This small molecule binds to this protein.
Small molecule (SMILES): CC(=O)N[C@H]1[C@H](O[C@H]2[C@H](O)[C@@H](NC(C)=O)CO[C@@H]2CO)O[C@H](CO)[C@@H](O)[C@@H]1O

Sequence of chain 1.A:
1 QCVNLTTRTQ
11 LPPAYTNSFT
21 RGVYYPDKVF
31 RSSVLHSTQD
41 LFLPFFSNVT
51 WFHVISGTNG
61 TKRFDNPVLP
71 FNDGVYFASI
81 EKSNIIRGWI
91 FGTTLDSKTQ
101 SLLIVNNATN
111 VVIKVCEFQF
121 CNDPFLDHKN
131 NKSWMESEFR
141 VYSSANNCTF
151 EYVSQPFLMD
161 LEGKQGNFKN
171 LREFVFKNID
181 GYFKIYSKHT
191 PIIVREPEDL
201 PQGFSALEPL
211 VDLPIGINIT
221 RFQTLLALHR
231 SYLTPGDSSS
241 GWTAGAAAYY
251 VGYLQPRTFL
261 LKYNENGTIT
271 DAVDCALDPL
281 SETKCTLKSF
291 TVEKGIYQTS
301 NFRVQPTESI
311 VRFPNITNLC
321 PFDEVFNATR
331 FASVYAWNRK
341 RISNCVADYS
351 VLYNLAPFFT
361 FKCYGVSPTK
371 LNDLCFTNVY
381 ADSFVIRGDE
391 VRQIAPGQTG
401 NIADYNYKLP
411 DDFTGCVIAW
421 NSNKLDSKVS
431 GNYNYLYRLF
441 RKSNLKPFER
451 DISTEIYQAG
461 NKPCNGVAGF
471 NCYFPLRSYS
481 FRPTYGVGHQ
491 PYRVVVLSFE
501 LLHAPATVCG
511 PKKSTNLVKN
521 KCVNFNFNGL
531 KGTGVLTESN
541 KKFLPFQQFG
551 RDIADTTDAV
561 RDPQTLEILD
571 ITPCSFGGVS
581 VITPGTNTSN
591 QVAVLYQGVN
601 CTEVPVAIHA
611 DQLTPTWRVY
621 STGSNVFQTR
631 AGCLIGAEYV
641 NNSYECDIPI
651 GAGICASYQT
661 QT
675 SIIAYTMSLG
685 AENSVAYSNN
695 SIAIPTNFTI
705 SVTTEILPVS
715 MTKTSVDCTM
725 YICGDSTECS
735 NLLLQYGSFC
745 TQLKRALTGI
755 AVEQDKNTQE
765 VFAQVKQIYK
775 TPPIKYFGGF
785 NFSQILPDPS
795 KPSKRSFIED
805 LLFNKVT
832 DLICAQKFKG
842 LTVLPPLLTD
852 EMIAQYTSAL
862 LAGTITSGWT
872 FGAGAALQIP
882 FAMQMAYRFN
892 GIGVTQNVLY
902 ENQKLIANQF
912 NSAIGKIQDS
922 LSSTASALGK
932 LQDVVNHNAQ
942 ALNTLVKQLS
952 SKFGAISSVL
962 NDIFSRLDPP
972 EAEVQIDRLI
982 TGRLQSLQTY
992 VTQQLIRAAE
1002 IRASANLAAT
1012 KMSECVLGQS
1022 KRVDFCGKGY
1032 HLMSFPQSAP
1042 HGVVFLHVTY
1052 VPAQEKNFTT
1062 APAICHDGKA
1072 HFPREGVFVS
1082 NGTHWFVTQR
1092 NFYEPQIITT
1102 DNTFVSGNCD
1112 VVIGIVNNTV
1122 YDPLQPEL

Binding-site contacts:
Ligand atom N2 contacts residue ALA690 of chain 1.A at 4.1 Å.
Ligand atom C8 contacts residue LYS1057 of chain 1.A at 4.3 Å.
Ligand atom C7 contacts residue ALA690 of chain 1.A at 3.6 Å (hydrophobic).
Ligand atom C4 contacts residue ASN1058 of chain 1.A at 4.2 Å.
Ligand atom O7 contacts residue ASN1058 of chain 1.A at 3.2 Å (h-bond).
Ligand atom C3 contacts residue ASN1058 of chain 1.A at 3.8 Å.
Ligand atom N2 contacts residue ASN1058 of chain 1.A at 2.8 Å (h-bond).
Ligand atom C4 contacts residue ALA690 of chain 1.A at 4.0 Å (hydrophobic).
Ligand atom C8 contacts residue ASN1058 of chain 1.A at 4.3 Å.
Ligand atom C8 contacts residue GLU1056 of chain 1.A at 4.5 Å.
Ligand atom O7 contacts residue SER688 of chain 1.A at 3.8 Å.
Ligand atom C7 contacts residue ASN1058 of chain 1.A at 3.2 Å.
Ligand atom C5 contacts residue ALA690 of chain 1.A at 4.2 Å (hydrophobic).
Ligand atom C3 contacts residue ALA690 of chain 1.A at 3.9 Å (hydrophobic).
Ligand atom C8 contacts residue ALA690 of chain 1.A at 4.1 Å (hydrophobic).
Ligand atom C1 contacts residue GLN879 of chain 1.B at 4.2 Å.
Ligand atom O5 contacts residue ASN1058 of chain 1.A at 2.4 Å (h-bond).
Ligand atom O7 contacts residue ALA690 of chain 1.A at 3.5 Å.
Ligand atom O7 contacts residue VAL689 of chain 1.A at 4.2 Å.
Ligand atom C2 contacts residue ASN1058 of chain 1.A at 2.4 Å.
Ligand atom O3 contacts residue ALA690 of chain 1.A at 4.5 Å.
Ligand atom C5 contacts residue ASN1058 of chain 1.A at 3.7 Å.
Ligand atom C1 contacts residue ASN1058 of chain 1.A at 1.4 Å.
Ligand atom O4 contacts residue ALA690 of chain 1.A at 3.3 Å.
Ligand atom C1 contacts residue ALA690 of chain 1.A at 4.5 Å (hydrophobic).
Ligand atom C2 contacts residue ALA690 of chain 1.A at 4.4 Å (hydrophobic).

Sequence of chain 1.B:
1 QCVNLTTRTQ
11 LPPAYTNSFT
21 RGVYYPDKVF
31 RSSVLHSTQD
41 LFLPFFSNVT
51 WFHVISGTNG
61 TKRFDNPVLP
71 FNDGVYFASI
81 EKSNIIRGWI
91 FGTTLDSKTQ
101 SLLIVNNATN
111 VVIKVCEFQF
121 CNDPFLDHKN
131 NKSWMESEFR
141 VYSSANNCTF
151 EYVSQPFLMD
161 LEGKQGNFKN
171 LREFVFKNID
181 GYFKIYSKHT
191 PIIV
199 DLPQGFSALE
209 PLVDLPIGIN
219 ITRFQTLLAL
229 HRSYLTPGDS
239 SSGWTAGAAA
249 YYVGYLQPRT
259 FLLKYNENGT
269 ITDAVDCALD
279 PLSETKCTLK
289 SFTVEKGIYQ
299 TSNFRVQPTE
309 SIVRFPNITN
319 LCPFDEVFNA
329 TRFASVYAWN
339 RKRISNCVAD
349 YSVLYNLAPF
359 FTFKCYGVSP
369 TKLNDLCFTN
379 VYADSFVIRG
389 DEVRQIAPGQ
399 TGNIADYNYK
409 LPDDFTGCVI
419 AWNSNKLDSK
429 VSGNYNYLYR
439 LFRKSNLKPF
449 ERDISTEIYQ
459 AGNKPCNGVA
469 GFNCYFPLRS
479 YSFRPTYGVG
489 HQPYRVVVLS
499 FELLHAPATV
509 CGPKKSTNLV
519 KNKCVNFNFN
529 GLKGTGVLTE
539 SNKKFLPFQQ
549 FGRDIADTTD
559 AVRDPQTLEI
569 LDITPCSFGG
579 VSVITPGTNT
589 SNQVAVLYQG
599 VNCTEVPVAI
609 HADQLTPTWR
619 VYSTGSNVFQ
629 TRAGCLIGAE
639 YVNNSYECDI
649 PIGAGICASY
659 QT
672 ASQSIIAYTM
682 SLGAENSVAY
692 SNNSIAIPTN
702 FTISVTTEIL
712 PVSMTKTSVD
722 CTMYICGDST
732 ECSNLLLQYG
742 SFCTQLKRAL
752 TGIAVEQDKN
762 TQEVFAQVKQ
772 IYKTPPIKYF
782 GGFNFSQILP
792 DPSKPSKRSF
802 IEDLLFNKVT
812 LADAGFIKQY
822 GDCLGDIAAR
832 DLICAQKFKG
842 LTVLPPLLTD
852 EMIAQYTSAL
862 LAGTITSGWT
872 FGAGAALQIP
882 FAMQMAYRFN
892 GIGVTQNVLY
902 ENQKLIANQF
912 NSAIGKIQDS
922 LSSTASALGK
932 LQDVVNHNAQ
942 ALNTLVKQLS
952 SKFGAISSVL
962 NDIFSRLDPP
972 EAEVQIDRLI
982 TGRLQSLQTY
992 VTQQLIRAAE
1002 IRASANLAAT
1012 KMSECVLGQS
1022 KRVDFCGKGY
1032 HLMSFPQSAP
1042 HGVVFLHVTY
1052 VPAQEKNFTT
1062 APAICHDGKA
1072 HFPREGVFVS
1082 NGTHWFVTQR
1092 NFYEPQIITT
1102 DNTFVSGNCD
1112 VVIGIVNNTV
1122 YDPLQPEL